Binding-site contacts:
Ligand atom O5 contacts residue ASN190 of chain 2.D at 2.2 Å (h-bond).
Ligand atom C1 contacts residue ASN190 of chain 2.D at 1.4 Å.
Ligand atom C6 contacts residue ASN190 of chain 2.D at 4.5 Å.
Ligand atom C3 contacts residue ASN190 of chain 2.D at 3.9 Å.
Ligand atom C7 contacts residue ARG143 of chain 2.D at 3.9 Å.
Ligand atom O7 contacts residue ARG143 of chain 2.D at 4.1 Å.
Ligand atom C8 contacts residue ARG143 of chain 2.D at 3.9 Å.
Ligand atom N2 contacts residue ASN190 of chain 2.D at 3.2 Å (h-bond).
Ligand atom C2 contacts residue ASN190 of chain 2.D at 2.8 Å.
Ligand atom C5 contacts residue ASN190 of chain 2.D at 3.5 Å.
Ligand atom C4 contacts residue ASN190 of chain 2.D at 4.3 Å.
Ligand atom C7 contacts residue ASN190 of chain 2.D at 4.5 Å.
Ligand atom N2 contacts residue ARG143 of chain 2.D at 4.4 Å.

Sequence of chain 2.D:
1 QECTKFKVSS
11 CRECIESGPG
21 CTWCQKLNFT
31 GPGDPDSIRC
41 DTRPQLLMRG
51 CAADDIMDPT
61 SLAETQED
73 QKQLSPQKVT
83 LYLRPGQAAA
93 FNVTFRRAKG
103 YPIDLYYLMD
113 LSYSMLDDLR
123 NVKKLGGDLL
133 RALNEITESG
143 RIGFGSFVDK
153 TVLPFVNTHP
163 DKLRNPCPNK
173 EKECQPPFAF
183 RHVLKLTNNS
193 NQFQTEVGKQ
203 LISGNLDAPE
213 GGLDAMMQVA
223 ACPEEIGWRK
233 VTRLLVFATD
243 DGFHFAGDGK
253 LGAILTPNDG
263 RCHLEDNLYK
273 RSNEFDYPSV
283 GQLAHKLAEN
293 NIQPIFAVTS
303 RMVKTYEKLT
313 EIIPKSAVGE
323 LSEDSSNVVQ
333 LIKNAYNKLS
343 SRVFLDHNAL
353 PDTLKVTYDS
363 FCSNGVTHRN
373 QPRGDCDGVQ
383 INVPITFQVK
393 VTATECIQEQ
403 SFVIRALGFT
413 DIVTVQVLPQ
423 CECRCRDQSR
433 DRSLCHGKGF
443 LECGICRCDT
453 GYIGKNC

A protein and the small-molecule ligand that binds it are described below.
Small molecule (SMILES): CC(=O)N[C@@H]1[C@@H](O)[C@H](O)[C@@H](CO)O[C@H]1O